Sequence of chain 1.B:
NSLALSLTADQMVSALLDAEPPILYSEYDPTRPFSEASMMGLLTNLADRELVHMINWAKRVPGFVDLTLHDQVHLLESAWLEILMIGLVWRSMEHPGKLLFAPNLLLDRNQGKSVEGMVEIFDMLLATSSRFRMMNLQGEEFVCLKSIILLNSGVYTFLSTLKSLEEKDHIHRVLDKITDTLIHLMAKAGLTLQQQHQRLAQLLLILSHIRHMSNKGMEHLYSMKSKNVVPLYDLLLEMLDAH

A protein and the small-molecule ligand that binds it are described below.
Small molecule (SMILES): C[C@]12CC[C@@H]3c4ccc(O)cc4CC[C@H]3[C@@H]1CC[C@@H]2O

Binding-site contacts:
Ligand atom O3 contacts residue GLU50 of chain 1.B at 2.7 Å (salt-bridge).
Ligand atom C4 contacts residue PHE101 of chain 1.B at 4.1 Å (hydrophobic).
Ligand atom O3 contacts residue LEU84 of chain 1.B at 3.5 Å (h-bond).
Ligand atom C18 contacts residue LEU222 of chain 1.B at 4.0 Å (hydrophobic).
Ligand atom O17 contacts residue LEU222 of chain 1.B at 3.4 Å.
Ligand atom C15 contacts residue GLY218 of chain 1.B at 4.1 Å.
Ligand atom O17 contacts residue MET40 of chain 1.B at 3.9 Å.
Ligand atom C3 contacts residue GLU50 of chain 1.B at 3.3 Å.
Ligand atom C1 contacts residue PHE101 of chain 1.B at 4.1 Å (hydrophobic).
Ligand atom C12 contacts residue LEU43 of chain 1.B at 3.9 Å (hydrophobic).
Ligand atom C6 contacts residue LEU125 of chain 1.B at 4.1 Å (hydrophobic).
Ligand atom C2 contacts residue PHE101 of chain 1.B at 4.2 Å (hydrophobic).
Ligand atom C7 contacts residue MET85 of chain 1.B at 4.1 Å (hydrophobic).
Ligand atom O3 contacts residue ARG91 of chain 1.B at 3.0 Å (salt-bridge).
Ligand atom C6 contacts residue LEU88 of chain 1.B at 3.7 Å (hydrophobic).
Ligand atom C10 contacts residue PHE101 of chain 1.B at 3.6 Å (hydrophobic).
Ligand atom C4 contacts residue LEU84 of chain 1.B at 3.4 Å (hydrophobic).
Ligand atom C11 contacts residue ALA47 of chain 1.B at 4.2 Å (hydrophobic).
Ligand atom C3 contacts residue LEU84 of chain 1.B at 3.8 Å (hydrophobic).
Ligand atom C18 contacts residue GLY218 of chain 1.B at 4.2 Å.
Ligand atom C9 contacts residue PHE101 of chain 1.B at 4.0 Å (hydrophobic).
Ligand atom C2 contacts residue ALA47 of chain 1.B at 4.1 Å (hydrophobic).
Ligand atom C17 contacts residue HIS221 of chain 1.B at 3.5 Å.
Ligand atom C5 contacts residue PHE101 of chain 1.B at 3.6 Å (hydrophobic).
Ligand atom C7 contacts residue LEU125 of chain 1.B at 4.1 Å (hydrophobic).
Ligand atom C16 contacts residue ILE121 of chain 1.B at 4.2 Å (hydrophobic).
Ligand atom C9 contacts residue LEU43 of chain 1.B at 4.2 Å (hydrophobic).
Ligand atom C6 contacts residue MET85 of chain 1.B at 4.0 Å (hydrophobic).
Ligand atom C2 contacts residue GLU50 of chain 1.B at 3.0 Å.
Ligand atom C6 contacts residue PHE101 of chain 1.B at 4.0 Å (hydrophobic).
Ligand atom C5 contacts residue LEU88 of chain 1.B at 4.2 Å (hydrophobic).
Ligand atom C1 contacts residue ALA47 of chain 1.B at 3.8 Å (hydrophobic).
Ligand atom C3 contacts residue ARG91 of chain 1.B at 4.0 Å.
Ligand atom C16 contacts residue GLY218 of chain 1.B at 3.9 Å.
Ligand atom O17 contacts residue HIS221 of chain 1.B at 3.0 Å (h-bond).
Ligand atom C11 contacts residue LEU43 of chain 1.B at 3.9 Å (hydrophobic).
Ligand atom C4 contacts residue LEU88 of chain 1.B at 3.9 Å (hydrophobic).
Ligand atom C1 contacts residue LEU43 of chain 1.B at 3.7 Å (hydrophobic).
Ligand atom C17 contacts residue MET40 of chain 1.B at 4.2 Å (hydrophobic).
Ligand atom C16 contacts residue HIS221 of chain 1.B at 3.3 Å.